Sequence of chain 1.E:
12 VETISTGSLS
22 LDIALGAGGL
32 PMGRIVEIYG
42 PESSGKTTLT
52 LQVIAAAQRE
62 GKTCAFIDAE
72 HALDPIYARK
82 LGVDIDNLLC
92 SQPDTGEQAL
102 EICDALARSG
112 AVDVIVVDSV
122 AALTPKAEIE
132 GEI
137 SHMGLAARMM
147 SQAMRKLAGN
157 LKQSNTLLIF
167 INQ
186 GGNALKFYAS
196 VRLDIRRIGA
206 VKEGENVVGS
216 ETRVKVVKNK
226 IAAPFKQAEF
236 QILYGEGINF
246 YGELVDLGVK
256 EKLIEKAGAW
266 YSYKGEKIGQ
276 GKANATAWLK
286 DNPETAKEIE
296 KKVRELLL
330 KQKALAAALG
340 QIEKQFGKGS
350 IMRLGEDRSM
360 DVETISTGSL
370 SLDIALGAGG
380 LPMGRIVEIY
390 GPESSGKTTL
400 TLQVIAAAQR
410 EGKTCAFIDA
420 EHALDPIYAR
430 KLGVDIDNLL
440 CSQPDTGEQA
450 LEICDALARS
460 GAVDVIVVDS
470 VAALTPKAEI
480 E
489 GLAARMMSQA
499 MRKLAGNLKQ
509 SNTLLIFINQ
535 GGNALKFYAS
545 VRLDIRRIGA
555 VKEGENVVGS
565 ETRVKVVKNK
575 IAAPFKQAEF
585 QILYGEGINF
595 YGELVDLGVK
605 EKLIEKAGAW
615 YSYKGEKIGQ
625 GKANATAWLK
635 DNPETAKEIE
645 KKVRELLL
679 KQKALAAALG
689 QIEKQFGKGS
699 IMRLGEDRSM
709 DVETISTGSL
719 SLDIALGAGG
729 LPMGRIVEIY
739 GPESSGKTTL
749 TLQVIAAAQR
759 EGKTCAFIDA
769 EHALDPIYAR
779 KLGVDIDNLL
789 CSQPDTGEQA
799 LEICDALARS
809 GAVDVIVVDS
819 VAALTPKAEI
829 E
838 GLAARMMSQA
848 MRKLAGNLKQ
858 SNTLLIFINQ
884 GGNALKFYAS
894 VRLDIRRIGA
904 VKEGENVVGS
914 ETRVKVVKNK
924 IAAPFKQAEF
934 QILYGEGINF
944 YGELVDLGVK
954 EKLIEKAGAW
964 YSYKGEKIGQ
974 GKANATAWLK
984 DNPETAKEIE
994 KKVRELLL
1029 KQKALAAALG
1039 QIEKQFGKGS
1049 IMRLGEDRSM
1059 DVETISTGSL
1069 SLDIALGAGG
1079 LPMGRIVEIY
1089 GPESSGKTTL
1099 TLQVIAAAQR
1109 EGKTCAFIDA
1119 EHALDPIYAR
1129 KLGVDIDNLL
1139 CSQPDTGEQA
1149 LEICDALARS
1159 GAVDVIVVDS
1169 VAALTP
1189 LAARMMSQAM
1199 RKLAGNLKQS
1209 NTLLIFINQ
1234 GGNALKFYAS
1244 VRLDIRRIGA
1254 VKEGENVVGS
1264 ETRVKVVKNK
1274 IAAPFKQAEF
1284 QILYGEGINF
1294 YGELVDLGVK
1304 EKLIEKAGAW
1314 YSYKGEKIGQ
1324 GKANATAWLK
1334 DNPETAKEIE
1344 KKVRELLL

A protein and the small-molecule ligand that binds it are described below.
Small molecule (SMILES): Nc1ncnc2c1ncn2[C@@H]1O[C@H](CO[P](=O)(O)O[P](=O)(O)NP(=O)(O)O)[C@@H](O)[C@H]1O

Binding-site contacts:
Ligand atom O3A contacts residue GLY46 of chain 1.E at 4.1 Å.
Ligand atom O5' contacts residue SER44 of chain 1.E at 3.4 Å.
Ligand atom PA contacts residue LYS47 of chain 1.E at 4.0 Å.
Ligand atom O2' contacts residue SER215 of chain 1.E at 4.0 Å.
Ligand atom O2B contacts residue LYS47 of chain 1.E at 3.2 Å (salt-bridge).
Ligand atom O1A contacts residue THR49 of chain 1.E at 2.8 Å (h-bond).
Ligand atom PB contacts residue THR48 of chain 1.E at 3.9 Å.
Ligand atom O3A contacts residue LYS47 of chain 1.E at 3.4 Å (salt-bridge).
Ligand atom O5' contacts residue GLY46 of chain 1.E at 3.5 Å (h-bond).
Ligand atom N6 contacts residue ASP75 of chain 1.E at 3.1 Å (salt-bridge).
Ligand atom O2G contacts residue SER44 of chain 1.E at 3.9 Å.
Ligand atom O1B contacts residue SER44 of chain 1.E at 2.9 Å (h-bond).
Ligand atom O3' contacts residue SER44 of chain 1.E at 3.8 Å.
Ligand atom O1B contacts residue GLU43 of chain 1.E at 3.7 Å.
Ligand atom N9 contacts residue TYR78 of chain 1.E at 4.0 Å.
Ligand atom C5' contacts residue GLY46 of chain 1.E at 3.2 Å.
Ligand atom C8 contacts residue TYR78 of chain 1.E at 3.7 Å (hydrophobic).
Ligand atom PA contacts residue THR48 of chain 1.E at 3.5 Å.
Ligand atom O1B contacts residue SER45 of chain 1.E at 3.9 Å.
Ligand atom O2B contacts residue THR48 of chain 1.E at 3.7 Å.
Ligand atom O4' contacts residue TYR78 of chain 1.E at 4.1 Å.
Ligand atom O1B contacts residue LYS47 of chain 1.E at 3.0 Å (salt-bridge).
Ligand atom O3A contacts residue THR48 of chain 1.E at 2.7 Å (h-bond).
Ligand atom O1A contacts residue GLY46 of chain 1.E at 3.4 Å.
Ligand atom PA contacts residue THR49 of chain 1.E at 4.1 Å.
Ligand atom O5' contacts residue SER45 of chain 1.E at 3.8 Å.
Ligand atom O2A contacts residue THR48 of chain 1.E at 3.5 Å.
Ligand atom O2' contacts residue TYR239 of chain 1.E at 3.7 Å.
Ligand atom O5' contacts residue LYS47 of chain 1.E at 4.1 Å.
Ligand atom O1G contacts residue LYS47 of chain 1.E at 4.0 Å.
Ligand atom N7 contacts residue TYR78 of chain 1.E at 3.8 Å.
Ligand atom O1A contacts residue LYS47 of chain 1.E at 3.5 Å (salt-bridge).
Ligand atom O1A contacts residue THR48 of chain 1.E at 3.0 Å (h-bond).
Ligand atom C5' contacts residue SER45 of chain 1.E at 3.8 Å.
Ligand atom C1' contacts residue TYR78 of chain 1.E at 3.9 Å (hydrophobic).
Ligand atom O4' contacts residue THR49 of chain 1.E at 3.5 Å (h-bond).
Ligand atom C5' contacts residue SER44 of chain 1.E at 3.7 Å.
Ligand atom O1G contacts residue GLU71 of chain 1.E at 3.5 Å (salt-bridge).
Ligand atom O2G contacts residue GLU43 of chain 1.E at 3.2 Å (salt-bridge).
Ligand atom PB contacts residue LYS47 of chain 1.E at 3.6 Å.